Binding-site contacts:
Ligand atom C8 contacts residue TYR392 of chain 1.A at 4.4 Å (hydrophobic).
Ligand atom C5 contacts residue GLU394 of chain 1.A at 4.0 Å.
Ligand atom O6 contacts residue GLU394 of chain 1.A at 3.4 Å (salt-bridge).
Ligand atom C8 contacts residue GLU302 of chain 1.A at 4.0 Å.
Ligand atom O5 contacts residue TYR392 of chain 1.A at 3.5 Å (h-bond).
Ligand atom C5 contacts residue GLU302 of chain 1.A at 4.4 Å.
Ligand atom C1 contacts residue ASN304 of chain 1.A at 1.4 Å.
Ligand atom C7 contacts residue GLU302 of chain 1.A at 4.3 Å.
Ligand atom C1 contacts residue TYR392 of chain 1.A at 3.7 Å (hydrophobic).
Ligand atom C2 contacts residue ASN304 of chain 1.A at 2.4 Å.
Ligand atom C5 contacts residue ASN304 of chain 1.A at 3.6 Å.
Ligand atom O5 contacts residue ASN304 of chain 1.A at 2.3 Å (h-bond).
Ligand atom C2 contacts residue GLU302 of chain 1.A at 4.0 Å.
Ligand atom N2 contacts residue ASN304 of chain 1.A at 2.9 Å (h-bond).
Ligand atom O6 contacts residue GLU393 of chain 1.A at 4.5 Å.
Ligand atom O5 contacts residue GLU394 of chain 1.A at 3.2 Å (salt-bridge).
Ligand atom C6 contacts residue GLU394 of chain 1.A at 3.8 Å.
Ligand atom C1 contacts residue GLU394 of chain 1.A at 3.9 Å.
Ligand atom C6 contacts residue GLU393 of chain 1.A at 4.2 Å.
Ligand atom C4 contacts residue ASN304 of chain 1.A at 4.2 Å.
Ligand atom O5 contacts residue GLU393 of chain 1.A at 3.5 Å.
Ligand atom C1 contacts residue GLU393 of chain 1.A at 4.3 Å.
Ligand atom O7 contacts residue ASN304 of chain 1.A at 3.6 Å (h-bond).
Ligand atom O7 contacts residue TYR392 of chain 1.A at 3.3 Å.
Ligand atom C2 contacts residue TYR392 of chain 1.A at 4.0 Å (hydrophobic).
Ligand atom C7 contacts residue ASN304 of chain 1.A at 3.4 Å.
Ligand atom C7 contacts residue TYR392 of chain 1.A at 4.0 Å (hydrophobic).
Ligand atom C3 contacts residue ASN304 of chain 1.A at 3.8 Å.
Ligand atom C3 contacts residue GLU302 of chain 1.A at 3.9 Å.
Ligand atom N2 contacts residue GLU302 of chain 1.A at 3.5 Å (salt-bridge).
Ligand atom C1 contacts residue GLU302 of chain 1.A at 3.8 Å.

Sequence of chain 1.A:
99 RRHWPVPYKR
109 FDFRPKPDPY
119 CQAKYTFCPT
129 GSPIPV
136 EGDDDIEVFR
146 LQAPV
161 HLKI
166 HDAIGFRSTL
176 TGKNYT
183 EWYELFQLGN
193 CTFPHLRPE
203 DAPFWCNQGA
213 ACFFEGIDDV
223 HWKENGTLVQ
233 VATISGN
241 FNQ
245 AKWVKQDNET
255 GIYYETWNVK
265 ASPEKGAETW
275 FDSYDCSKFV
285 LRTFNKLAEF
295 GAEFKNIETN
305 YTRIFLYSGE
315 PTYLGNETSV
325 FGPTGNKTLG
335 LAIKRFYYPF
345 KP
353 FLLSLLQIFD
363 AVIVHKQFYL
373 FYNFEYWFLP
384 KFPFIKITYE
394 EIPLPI

The small molecule below binds the protein below.
Small molecule (SMILES): CC(=O)N[C@@H]1[C@@H](O)[C@H](O)[C@@H](CO)O[C@H]1O